A protein and the small-molecule ligand that binds it are described below.
Small molecule (SMILES): CC(=O)N[C@H]1[C@H](O[C@H]2[C@H](O)[C@@H](NC(C)=O)CO[C@@H]2CO)O[C@H](CO)[C@@H](O[C@@H]2O[C@H](CO)[C@@H](O)[C@H](O)[C@@H]2O)[C@@H]1O

Binding-site contacts:
Ligand atom C2 contacts residue ASN154 of chain 1.B at 2.4 Å.
Ligand atom C4 contacts residue ASN154 of chain 1.B at 4.3 Å.
Ligand atom O5 contacts residue SER151 of chain 1.B at 4.5 Å.
Ligand atom C6 contacts residue GLU147 of chain 1.B at 4.4 Å.
Ligand atom C7 contacts residue ASN154 of chain 1.B at 3.7 Å.
Ligand atom N2 contacts residue ASN154 of chain 1.B at 2.9 Å (h-bond).
Ligand atom C5 contacts residue ASN154 of chain 1.B at 3.8 Å.
Ligand atom O6 contacts residue GLU147 of chain 1.B at 3.7 Å.
Ligand atom C1 contacts residue ASN154 of chain 1.B at 1.4 Å.
Ligand atom O7 contacts residue ASN154 of chain 1.B at 3.5 Å (h-bond).
Ligand atom O5 contacts residue GLU150 of chain 1.B at 4.3 Å.
Ligand atom O6 contacts residue SER151 of chain 1.B at 4.5 Å.
Ligand atom O5 contacts residue ASN154 of chain 1.B at 2.4 Å (h-bond).
Ligand atom O6 contacts residue GLU150 of chain 1.B at 4.3 Å.
Ligand atom C3 contacts residue ASN154 of chain 1.B at 3.8 Å.
Ligand atom O5 contacts residue THR156 of chain 1.B at 4.4 Å.
Ligand atom C8 contacts residue GLU147 of chain 1.B at 3.9 Å.
Ligand atom C6 contacts residue SER151 of chain 1.B at 4.1 Å.

Sequence of chain 1.B:
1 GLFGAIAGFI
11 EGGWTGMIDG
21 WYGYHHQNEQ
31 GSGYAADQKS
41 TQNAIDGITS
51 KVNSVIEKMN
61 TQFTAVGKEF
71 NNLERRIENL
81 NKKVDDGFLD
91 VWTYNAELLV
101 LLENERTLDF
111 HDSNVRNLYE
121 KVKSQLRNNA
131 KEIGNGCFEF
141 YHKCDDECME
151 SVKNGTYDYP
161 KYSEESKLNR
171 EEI